Sequence of chain 14.A:
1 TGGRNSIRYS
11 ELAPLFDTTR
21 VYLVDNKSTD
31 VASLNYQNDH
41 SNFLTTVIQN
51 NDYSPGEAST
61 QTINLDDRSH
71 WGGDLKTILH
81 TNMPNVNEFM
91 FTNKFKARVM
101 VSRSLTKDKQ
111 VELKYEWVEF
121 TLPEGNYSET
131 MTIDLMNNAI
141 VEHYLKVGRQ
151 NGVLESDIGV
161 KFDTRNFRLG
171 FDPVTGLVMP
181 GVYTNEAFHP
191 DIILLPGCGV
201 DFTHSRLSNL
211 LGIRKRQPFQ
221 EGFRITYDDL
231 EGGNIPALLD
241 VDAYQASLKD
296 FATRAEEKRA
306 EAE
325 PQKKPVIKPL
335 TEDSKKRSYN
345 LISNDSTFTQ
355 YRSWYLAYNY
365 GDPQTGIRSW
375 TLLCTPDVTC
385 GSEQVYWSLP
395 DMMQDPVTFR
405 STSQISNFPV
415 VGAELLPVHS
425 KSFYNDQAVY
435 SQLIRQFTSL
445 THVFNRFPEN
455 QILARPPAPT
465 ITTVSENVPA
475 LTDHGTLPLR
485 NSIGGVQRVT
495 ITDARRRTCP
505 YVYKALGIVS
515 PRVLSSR

This protein binds this small molecule.
Small molecule (SMILES): CCCCCCCCCCCC[N+](C)(C)CCCS(=O)(=O)O

Binding-site contacts:
Ligand atom C14 contacts residue ARG224 of chain 14.A at 4.5 Å.
Ligand atom C16 contacts residue TRP117 of chain 14.A at 3.7 Å (hydrophobic).
Ligand atom S1 contacts residue ARG98 of chain 14.A at 4.4 Å.
Ligand atom O1S contacts residue THR226 of chain 14.A at 4.3 Å.
Ligand atom C15 contacts residue TRP117 of chain 14.A at 4.2 Å (hydrophobic).
Ligand atom C3 contacts residue ARG98 of chain 14.A at 3.2 Å.
Ligand atom C2 contacts residue ARG98 of chain 14.A at 3.4 Å.
Ligand atom O3S contacts residue THR226 of chain 14.A at 4.0 Å.
Ligand atom C1 contacts residue ARG98 of chain 14.A at 3.2 Å.
Ligand atom O1S contacts residue ASP228 of chain 14.A at 3.6 Å.
Ligand atom C13 contacts residue ARG224 of chain 14.A at 4.1 Å.
Ligand atom N1 contacts residue ARG224 of chain 14.A at 4.2 Å.
Ligand atom C3 contacts residue TRP117 of chain 14.A at 3.5 Å (hydrophobic).
Ligand atom N1 contacts residue ARG98 of chain 14.A at 4.3 Å.
Ligand atom O1S contacts residue ARG98 of chain 14.A at 3.6 Å.
Ligand atom C3 contacts residue ARG224 of chain 14.A at 3.5 Å.
Ligand atom C16 contacts residue ARG224 of chain 14.A at 4.0 Å.
Ligand atom C2 contacts residue ARG224 of chain 14.A at 3.8 Å.
Ligand atom C15 contacts residue ARG224 of chain 14.A at 3.3 Å.
Ligand atom N1 contacts residue TRP117 of chain 14.A at 4.1 Å.
Ligand atom C1 contacts residue ARG224 of chain 14.A at 3.8 Å.